The protein below binds the small molecule below.
Small molecule (SMILES): CC(=O)N[C@@H]1[C@@H](O)[C@H](O)[C@@H](CO)O[C@H]1O

Sequence of chain 1.D:
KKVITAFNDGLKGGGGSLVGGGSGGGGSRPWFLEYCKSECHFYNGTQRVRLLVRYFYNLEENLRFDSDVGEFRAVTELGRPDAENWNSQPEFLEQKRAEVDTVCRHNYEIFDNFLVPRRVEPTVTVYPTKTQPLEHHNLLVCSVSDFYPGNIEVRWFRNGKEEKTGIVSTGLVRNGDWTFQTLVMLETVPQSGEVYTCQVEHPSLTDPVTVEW

Binding-site contacts:
Ligand atom C3 contacts residue ILE1 of chain 1.C at 4.0 Å (hydrophobic).
Ligand atom N2 contacts residue ILE1 of chain 1.C at 3.1 Å (h-bond).
Ligand atom C6 contacts residue GLN48 of chain 1.D at 3.7 Å.
Ligand atom C1 contacts residue ASN45 of chain 1.D at 2.5 Å.
Ligand atom C1 contacts residue ILE1 of chain 1.C at 2.8 Å (hydrophobic).
Ligand atom O5 contacts residue GLN48 of chain 1.D at 4.0 Å.
Ligand atom O6 contacts residue GLN48 of chain 1.D at 4.1 Å.
Ligand atom C2 contacts residue ASN45 of chain 1.D at 3.2 Å.
Ligand atom C7 contacts residue ASN45 of chain 1.D at 4.0 Å.
Ligand atom C3 contacts residue ASN45 of chain 1.D at 4.5 Å.
Ligand atom O7 contacts residue ASN45 of chain 1.D at 4.3 Å.
Ligand atom C1 contacts residue LYS2 of chain 1.C at 4.4 Å.
Ligand atom C7 contacts residue ILE1 of chain 1.C at 3.9 Å (hydrophobic).
Ligand atom O5 contacts residue ASN45 of chain 1.D at 2.6 Å (h-bond).
Ligand atom C8 contacts residue LYS2 of chain 1.C at 3.2 Å.
Ligand atom C8 contacts residue ILE1 of chain 1.C at 3.9 Å (hydrophobic).
Ligand atom C5 contacts residue ASN45 of chain 1.D at 4.0 Å.
Ligand atom C8 contacts residue ASN45 of chain 1.D at 4.4 Å.
Ligand atom N2 contacts residue ASN45 of chain 1.D at 3.9 Å.
Ligand atom O5 contacts residue ILE1 of chain 1.C at 4.0 Å.
Ligand atom C2 contacts residue ILE1 of chain 1.C at 3.4 Å (hydrophobic).

Sequence of chain 1.C:
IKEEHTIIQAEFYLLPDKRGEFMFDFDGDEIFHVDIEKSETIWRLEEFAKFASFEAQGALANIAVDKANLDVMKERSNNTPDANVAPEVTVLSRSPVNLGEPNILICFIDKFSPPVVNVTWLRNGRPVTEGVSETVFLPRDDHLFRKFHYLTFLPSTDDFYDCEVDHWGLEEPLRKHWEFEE